Binding-site contacts:
Ligand atom O1A contacts residue ALA22 of chain 1.C at 2.8 Å (h-bond).
Ligand atom N2 contacts residue LEU124 of chain 1.C at 3.6 Å.
Ligand atom C2' contacts residue VAL33 of chain 1.C at 3.4 Å (hydrophobic).
Ligand atom O2G contacts residue GLY16 of chain 1.C at 3.2 Å.
Ligand atom PG contacts residue MG1 of chain 1.M at 3.5 Å.
Ligand atom PB contacts residue LYS20 of chain 1.C at 3.6 Å.
Ligand atom O3' contacts residue ASP34 of chain 1.C at 2.7 Å (salt-bridge).
Ligand atom C6 contacts residue ASP123 of chain 1.C at 3.5 Å.
Ligand atom O1B contacts residue MG1 of chain 1.M at 2.2 Å.
Ligand atom O2G contacts residue GLY64 of chain 1.C at 3.1 Å (h-bond).
Ligand atom N7 contacts residue ASN120 of chain 1.C at 3.0 Å (h-bond).
Ligand atom O6 contacts residue ASN120 of chain 1.C at 3.4 Å (h-bond).
Ligand atom O1B contacts residue SER21 of chain 1.C at 3.0 Å (h-bond).
Ligand atom O3A contacts residue GLY19 of chain 1.C at 3.3 Å (h-bond).
Ligand atom O3G contacts residue PRO38 of chain 1.C at 3.4 Å.
Ligand atom O2' contacts residue PHE32 of chain 1.C at 3.4 Å.
Ligand atom N2 contacts residue ASP123 of chain 1.C at 3.0 Å (salt-bridge).
Ligand atom O1A contacts residue GLY19 of chain 1.C at 3.5 Å.
Ligand atom O4' contacts residue LYS121 of chain 1.C at 3.4 Å (salt-bridge).
Ligand atom O6 contacts residue LYS121 of chain 1.C at 3.3 Å.
Ligand atom C8 contacts residue ALA22 of chain 1.C at 3.6 Å (hydrophobic).
Ligand atom O3G contacts residue THR39 of chain 1.C at 3.5 Å (h-bond).
Ligand atom O2B contacts residue GLY19 of chain 1.C at 3.1 Å (h-bond).
Ligand atom O2B contacts residue GLY17 of chain 1.C at 3.6 Å.
Ligand atom O6 contacts residue ASP123 of chain 1.C at 3.2 Å (salt-bridge).
Ligand atom O1A contacts residue SER21 of chain 1.C at 3.2 Å (h-bond).
Ligand atom O1G contacts residue THR39 of chain 1.C at 3.2 Å (h-bond).
Ligand atom O1G contacts residue MG1 of chain 1.M at 2.1 Å.
Ligand atom PB contacts residue MG1 of chain 1.M at 3.5 Å.
Ligand atom O2' contacts residue ASP34 of chain 1.C at 3.0 Å (salt-bridge).
Ligand atom O3' contacts residue TYR36 of chain 1.C at 3.6 Å.
Ligand atom O6 contacts residue SER149 of chain 1.C at 3.4 Å.
Ligand atom PG contacts residue LYS20 of chain 1.C at 3.6 Å.
Ligand atom O2B contacts residue LYS20 of chain 1.C at 3.0 Å (salt-bridge).
Ligand atom O2B contacts residue VAL18 of chain 1.C at 3.5 Å (h-bond).
Ligand atom N3B contacts residue GLY17 of chain 1.C at 3.2 Å (h-bond).
Ligand atom O6 contacts residue ALA150 of chain 1.C at 2.9 Å (h-bond).
Ligand atom N1 contacts residue ASP123 of chain 1.C at 2.8 Å (salt-bridge).
Ligand atom O2G contacts residue LYS20 of chain 1.C at 2.6 Å (salt-bridge).
Ligand atom O2' contacts residue VAL33 of chain 1.C at 2.7 Å (h-bond).

Sequence of chain 1.C:
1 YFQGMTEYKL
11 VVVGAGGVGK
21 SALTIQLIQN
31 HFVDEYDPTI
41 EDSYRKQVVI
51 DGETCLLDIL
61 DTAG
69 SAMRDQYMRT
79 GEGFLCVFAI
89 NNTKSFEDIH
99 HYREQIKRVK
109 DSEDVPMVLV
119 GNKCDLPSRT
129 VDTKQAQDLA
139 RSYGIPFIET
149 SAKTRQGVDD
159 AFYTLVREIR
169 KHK

This small molecule binds to this protein.
Small molecule (SMILES): Nc1nc2c(ncn2[C@@H]2O[C@H](CO[P](=O)(O)O[P](=O)(O)NP(=O)(O)O)[C@@H](O)[C@H]2O)c(=O)[nH]1